This small molecule binds to this protein.
Small molecule (SMILES): C[C@H]1CC[C@@H](NC(=O)OC(C)(C)C)CN1c1cc(-c2ccc3c(N)[nH]nc3c2)nc(N)n1

Sequence of chain 1.A:
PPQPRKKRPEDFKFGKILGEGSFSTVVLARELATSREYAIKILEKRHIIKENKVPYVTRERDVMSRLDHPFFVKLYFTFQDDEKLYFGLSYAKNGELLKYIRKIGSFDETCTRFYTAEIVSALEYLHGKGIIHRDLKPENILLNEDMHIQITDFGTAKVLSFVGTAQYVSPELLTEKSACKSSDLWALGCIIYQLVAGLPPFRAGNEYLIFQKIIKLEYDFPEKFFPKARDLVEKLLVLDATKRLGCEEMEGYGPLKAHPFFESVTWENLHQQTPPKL

Binding-site contacts:
Ligand atom N25 contacts residue TYR114 of chain 1.A at 3.6 Å.
Ligand atom C4 contacts residue VAL49 of chain 1.A at 3.5 Å (hydrophobic).
Ligand atom C11 contacts residue THR175 of chain 1.A at 3.1 Å.
Ligand atom N26 contacts residue ALA115 of chain 1.A at 3.8 Å.
Ligand atom N25 contacts residue ALA62 of chain 1.A at 3.6 Å.
Ligand atom N26 contacts residue ALA62 of chain 1.A at 3.3 Å.
Ligand atom N25 contacts residue SER113 of chain 1.A at 3.4 Å (h-bond).
Ligand atom C10 contacts residue LEU165 of chain 1.A at 3.7 Å (hydrophobic).
Ligand atom N24 contacts residue ASP176 of chain 1.A at 3.7 Å.
Ligand atom N29 contacts residue LEU112 of chain 1.A at 3.8 Å.
Ligand atom C19 contacts residue PHE46 of chain 1.A at 3.7 Å (hydrophobic).
Ligand atom C8 contacts residue THR175 of chain 1.A at 3.7 Å.
Ligand atom N23 contacts residue LEU112 of chain 1.A at 3.7 Å.
Ligand atom C15 contacts residue LYS64 of chain 1.A at 3.7 Å.
Ligand atom C7 contacts residue LEU165 of chain 1.A at 3.4 Å (hydrophobic).
Ligand atom N29 contacts residue THR175 of chain 1.A at 2.9 Å (h-bond).
Ligand atom N26 contacts residue SER113 of chain 1.A at 3.0 Å (h-bond).
Ligand atom C12 contacts residue LYS64 of chain 1.A at 3.7 Å.
Ligand atom C14 contacts residue GLY44 of chain 1.A at 3.7 Å.
Ligand atom N29 contacts residue ASP176 of chain 1.A at 3.3 Å (salt-bridge).
Ligand atom O31 contacts residue LYS64 of chain 1.A at 2.9 Å (salt-bridge).
Ligand atom N28 contacts residue ALA115 of chain 1.A at 3.2 Å (h-bond).
Ligand atom C12 contacts residue SER47 of chain 1.A at 3.5 Å.
Ligand atom C15 contacts residue ASP176 of chain 1.A at 3.5 Å.
Ligand atom C20 contacts residue TYR79 of chain 1.A at 3.8 Å (hydrophobic).
Ligand atom N30 contacts residue SER47 of chain 1.A at 3.7 Å.
Ligand atom N25 contacts residue ALA115 of chain 1.A at 2.9 Å (h-bond).
Ligand atom C16 contacts residue SER47 of chain 1.A at 3.5 Å.
Ligand atom N26 contacts residue LEU165 of chain 1.A at 3.7 Å.
Ligand atom N29 contacts residue LYS64 of chain 1.A at 3.5 Å (salt-bridge).
Ligand atom C11 contacts residue ASP176 of chain 1.A at 3.6 Å.
Ligand atom C5 contacts residue LEU165 of chain 1.A at 3.4 Å (hydrophobic).
Ligand atom N23 contacts residue THR175 of chain 1.A at 2.7 Å (h-bond).
Ligand atom N29 contacts residue GLU83 of chain 1.A at 2.9 Å (salt-bridge).
Ligand atom C9 contacts residue LYS64 of chain 1.A at 3.7 Å.
Ligand atom N24 contacts residue LYS64 of chain 1.A at 2.9 Å (salt-bridge).
Ligand atom C11 contacts residue LYS64 of chain 1.A at 3.5 Å.
Ligand atom O31 contacts residue SER47 of chain 1.A at 2.9 Å (h-bond).
Ligand atom N29 contacts residue MET87 of chain 1.A at 3.7 Å.
Ligand atom C14 contacts residue GLU43 of chain 1.A at 3.7 Å.